Sequence of chain 6.C:
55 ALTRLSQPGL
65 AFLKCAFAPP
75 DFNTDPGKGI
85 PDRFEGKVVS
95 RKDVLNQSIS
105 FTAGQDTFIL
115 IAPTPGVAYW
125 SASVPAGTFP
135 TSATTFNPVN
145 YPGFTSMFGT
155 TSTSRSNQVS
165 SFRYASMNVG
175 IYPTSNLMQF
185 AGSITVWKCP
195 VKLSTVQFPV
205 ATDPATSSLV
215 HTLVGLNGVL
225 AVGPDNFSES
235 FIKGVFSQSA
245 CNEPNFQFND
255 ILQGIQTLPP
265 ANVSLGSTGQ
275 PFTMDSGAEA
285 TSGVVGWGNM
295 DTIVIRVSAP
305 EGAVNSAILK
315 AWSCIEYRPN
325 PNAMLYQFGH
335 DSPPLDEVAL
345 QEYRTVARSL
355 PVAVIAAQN

Sequence of chain 1.F:
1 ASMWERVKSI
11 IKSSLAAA

Sequence of chain 1.C:
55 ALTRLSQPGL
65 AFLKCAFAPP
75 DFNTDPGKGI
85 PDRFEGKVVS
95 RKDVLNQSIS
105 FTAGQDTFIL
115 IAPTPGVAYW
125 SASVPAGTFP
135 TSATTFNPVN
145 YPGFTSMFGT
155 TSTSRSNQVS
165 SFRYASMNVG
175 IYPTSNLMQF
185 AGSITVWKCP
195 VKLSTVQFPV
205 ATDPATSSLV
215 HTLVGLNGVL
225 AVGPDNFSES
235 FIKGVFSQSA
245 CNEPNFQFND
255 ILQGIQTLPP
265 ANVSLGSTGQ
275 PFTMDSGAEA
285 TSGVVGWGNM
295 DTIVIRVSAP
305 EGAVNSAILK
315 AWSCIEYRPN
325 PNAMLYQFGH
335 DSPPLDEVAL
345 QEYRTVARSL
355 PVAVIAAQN

Binding-site contacts:
Ligand atom C4 contacts residue U5 of chain 6.G at 3.7 Å.
Ligand atom O2 contacts residue U2 of chain 6.G at 3.6 Å.
Ligand atom C6 contacts residue U2 of chain 6.G at 3.4 Å.
Ligand atom C2 contacts residue U1 of chain 6.G at 3.9 Å.
Ligand atom C2 contacts residue GLN61 of chain 1.C at 3.9 Å.
Ligand atom O2' contacts residue LEU64 of chain 1.C at 3.9 Å.
Ligand atom OP1 contacts residue PHE76 of chain 1.C at 3.7 Å.
Ligand atom N3 contacts residue A4 of chain 6.G at 3.8 Å.
Ligand atom O2 contacts residue C6 of chain 6.G at 2.9 Å (h-bond).
Ligand atom OP1 contacts residue LYS68 of chain 1.C at 3.2 Å (salt-bridge).
Ligand atom C2 contacts residue C6 of chain 6.G at 3.4 Å.
Ligand atom C4 contacts residue U1 of chain 6.G at 3.7 Å.
Ligand atom C2 contacts residue A4 of chain 6.G at 3.9 Å.
Ligand atom O4 contacts residue A4 of chain 6.G at 2.6 Å (h-bond).
Ligand atom OP2 contacts residue LYS8 of chain 1.F at 3.8 Å.
Ligand atom OP1 contacts residue LEU56 of chain 1.C at 2.8 Å.
Ligand atom N3 contacts residue U1 of chain 6.G at 3.9 Å.
Ligand atom C4 contacts residue A4 of chain 6.G at 3.2 Å.
Ligand atom C6 contacts residue A4 of chain 6.G at 3.7 Å.
Ligand atom O2 contacts residue GLN61 of chain 1.C at 3.9 Å.
Ligand atom O2 contacts residue U1 of chain 6.G at 2.9 Å (h-bond).
Ligand atom C2 contacts residue U2 of chain 6.G at 3.6 Å.
Ligand atom OP1 contacts residue LYS8 of chain 1.F at 3.1 Å.
Ligand atom N3 contacts residue GLN61 of chain 1.C at 3.6 Å.
Ligand atom O4 contacts residue U1 of chain 6.G at 2.8 Å (h-bond).
Ligand atom C6 contacts residue U5 of chain 6.G at 3.6 Å.
Ligand atom N3 contacts residue U1 of chain 6.G at 3.8 Å.
Ligand atom O4 contacts residue U5 of chain 6.G at 2.8 Å (h-bond).
Ligand atom C2 contacts residue U3 of chain 6.G at 3.8 Å.
Ligand atom O2' contacts residue THR57 of chain 1.C at 3.2 Å.
Ligand atom N1 contacts residue U3 of chain 6.G at 3.8 Å.
Ligand atom C5 contacts residue U5 of chain 6.G at 3.9 Å.
Ligand atom N6 contacts residue U2 of chain 6.G at 2.6 Å (h-bond).
Ligand atom N1 contacts residue U2 of chain 6.G at 2.8 Å.
Ligand atom N3 contacts residue U2 of chain 6.G at 3.6 Å.
Ligand atom N1 contacts residue U5 of chain 6.G at 3.7 Å.
Ligand atom OP1 contacts residue LYS12 of chain 1.F at 3.9 Å.
Ligand atom N3 contacts residue C6 of chain 6.G at 3.2 Å (h-bond).
Ligand atom C5 contacts residue A4 of chain 6.G at 2.8 Å.
Ligand atom N3 contacts residue U5 of chain 6.G at 3.6 Å.

This small molecule binds to this protein.
Small molecule (SMILES): Nc1ccn([C@@H]2O[C@H](CO[P](=O)(O)O[C@H]3[C@@H](O)[C@H](n4ccc(=O)[nH]c4=O)O[C@@H]3CO[P](=O)(O)O[C@H]3[C@@H](O)[C@H](n4cnc5c(N)ncnc54)O[C@@H]3CO)[C@@H](O[P](=O)(O)OC[C@H]3O[C@@H](n4ccc(=O)[nH]c4=O)[C@H](O)[C@@H]3O)[C@H]2O)c(=O)n1.O=c1ccn([C@@H]2O[C@H](CO[P](=O)(O)O[C@H]3[C@@H](O)[C@H](n4ccc(=O)[nH]c4=O)O[C@@H]3CO[P](=O)(O)O[C@H]3[C@@H](O)[C@H](n4ccc(=O)[nH]c4=O)O[C@@H]3CO)[C@@H](O)[C@H]2O)c(=O)[nH]1